Binding-site contacts:
Ligand atom N contacts residue GLY70 of chain 1.A at 3.7 Å.
Ligand atom CA contacts residue GLY130 of chain 1.A at 3.9 Å.
Ligand atom CB contacts residue GLY69 of chain 1.A at 3.7 Å.
Ligand atom CA contacts residue GLY69 of chain 1.A at 3.6 Å.
Ligand atom CB contacts residue GLY69 of chain 1.A at 4.1 Å.
Ligand atom CB contacts residue HIS174 of chain 1.A at 3.8 Å.
Ligand atom N contacts residue GLY72 of chain 1.A at 2.8 Å (h-bond).
Ligand atom CA contacts residue HIS174 of chain 1.A at 3.6 Å.
Ligand atom CG contacts residue GLY130 of chain 1.A at 3.9 Å.
Ligand atom N contacts residue HIS174 of chain 1.A at 3.8 Å.
Ligand atom NH2 contacts residue PRO90 of chain 1.A at 3.4 Å.
Ligand atom N contacts residue GLY130 of chain 1.A at 3.1 Å (h-bond).
Ligand atom SD contacts residue HIS174 of chain 1.A at 3.9 Å.
Ligand atom O contacts residue VAL71 of chain 1.A at 2.9 Å (h-bond).
Ligand atom CA contacts residue GLY69 of chain 1.A at 3.9 Å.
Ligand atom CG contacts residue VAL71 of chain 1.A at 3.8 Å (hydrophobic).
Ligand atom CG contacts residue HIS174 of chain 1.A at 3.6 Å.
Ligand atom CZ contacts residue PRO90 of chain 1.A at 3.8 Å (hydrophobic).
Ligand atom CB contacts residue VAL71 of chain 1.A at 4.0 Å (hydrophobic).
Ligand atom N contacts residue GLU175 of chain 1.A at 2.5 Å (salt-bridge).
Ligand atom CA contacts residue GLY130 of chain 1.A at 4.1 Å.
Ligand atom NE contacts residue PRO90 of chain 1.A at 3.9 Å.
Ligand atom N contacts residue NI1 of chain 1.D at 3.9 Å.
Ligand atom C contacts residue GLY69 of chain 1.A at 3.7 Å.
Ligand atom CB contacts residue VAL71 of chain 1.A at 4.0 Å (hydrophobic).
Ligand atom CB contacts residue GLY130 of chain 1.A at 3.5 Å.
Ligand atom C contacts residue GLY130 of chain 1.A at 4.1 Å.
Ligand atom CB contacts residue ARG68 of chain 1.A at 3.9 Å.
Ligand atom O contacts residue GLY70 of chain 1.A at 3.4 Å.
Ligand atom SD contacts residue GLU129 of chain 1.A at 4.0 Å.
Ligand atom CB contacts residue GLY70 of chain 1.A at 3.9 Å.
Ligand atom CA contacts residue NI1 of chain 1.D at 4.1 Å.
Ligand atom O contacts residue GLY72 of chain 1.A at 3.6 Å (h-bond).
Ligand atom CE contacts residue TYR167 of chain 1.A at 3.5 Å (hydrophobic).
Ligand atom CE contacts residue VAL171 of chain 1.A at 3.6 Å (hydrophobic).
Ligand atom NH1 contacts residue GLN57 of chain 1.A at 3.8 Å.
Ligand atom CB contacts residue GLU175 of chain 1.A at 3.6 Å.
Ligand atom CA contacts residue GLU175 of chain 1.A at 3.5 Å.
Ligand atom N contacts residue GLY69 of chain 1.A at 2.9 Å (h-bond).
Ligand atom CE contacts residue LEU125 of chain 1.A at 3.8 Å (hydrophobic).

The protein below binds the small molecule below.
Small molecule (SMILES): CSCC[C@H](N)C(=O)N[C@@H](C)C(=O)N[C@@H](CCCN=C(N)N)C(=O)O

Sequence of chain 1.A:
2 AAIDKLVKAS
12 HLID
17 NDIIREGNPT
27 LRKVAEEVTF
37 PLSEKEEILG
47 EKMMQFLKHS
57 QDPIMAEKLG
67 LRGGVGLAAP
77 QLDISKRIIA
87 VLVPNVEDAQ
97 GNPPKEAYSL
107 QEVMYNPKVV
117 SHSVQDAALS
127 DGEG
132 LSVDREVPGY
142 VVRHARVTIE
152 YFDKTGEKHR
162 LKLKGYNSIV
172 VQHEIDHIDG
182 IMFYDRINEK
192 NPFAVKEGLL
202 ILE